The small molecule below binds the protein below.
Small molecule (SMILES): CC(=O)N[C@@H]1[C@@H](O)[C@H](O)[C@@H](CO)O[C@H]1O

Sequence of chain 1.B:
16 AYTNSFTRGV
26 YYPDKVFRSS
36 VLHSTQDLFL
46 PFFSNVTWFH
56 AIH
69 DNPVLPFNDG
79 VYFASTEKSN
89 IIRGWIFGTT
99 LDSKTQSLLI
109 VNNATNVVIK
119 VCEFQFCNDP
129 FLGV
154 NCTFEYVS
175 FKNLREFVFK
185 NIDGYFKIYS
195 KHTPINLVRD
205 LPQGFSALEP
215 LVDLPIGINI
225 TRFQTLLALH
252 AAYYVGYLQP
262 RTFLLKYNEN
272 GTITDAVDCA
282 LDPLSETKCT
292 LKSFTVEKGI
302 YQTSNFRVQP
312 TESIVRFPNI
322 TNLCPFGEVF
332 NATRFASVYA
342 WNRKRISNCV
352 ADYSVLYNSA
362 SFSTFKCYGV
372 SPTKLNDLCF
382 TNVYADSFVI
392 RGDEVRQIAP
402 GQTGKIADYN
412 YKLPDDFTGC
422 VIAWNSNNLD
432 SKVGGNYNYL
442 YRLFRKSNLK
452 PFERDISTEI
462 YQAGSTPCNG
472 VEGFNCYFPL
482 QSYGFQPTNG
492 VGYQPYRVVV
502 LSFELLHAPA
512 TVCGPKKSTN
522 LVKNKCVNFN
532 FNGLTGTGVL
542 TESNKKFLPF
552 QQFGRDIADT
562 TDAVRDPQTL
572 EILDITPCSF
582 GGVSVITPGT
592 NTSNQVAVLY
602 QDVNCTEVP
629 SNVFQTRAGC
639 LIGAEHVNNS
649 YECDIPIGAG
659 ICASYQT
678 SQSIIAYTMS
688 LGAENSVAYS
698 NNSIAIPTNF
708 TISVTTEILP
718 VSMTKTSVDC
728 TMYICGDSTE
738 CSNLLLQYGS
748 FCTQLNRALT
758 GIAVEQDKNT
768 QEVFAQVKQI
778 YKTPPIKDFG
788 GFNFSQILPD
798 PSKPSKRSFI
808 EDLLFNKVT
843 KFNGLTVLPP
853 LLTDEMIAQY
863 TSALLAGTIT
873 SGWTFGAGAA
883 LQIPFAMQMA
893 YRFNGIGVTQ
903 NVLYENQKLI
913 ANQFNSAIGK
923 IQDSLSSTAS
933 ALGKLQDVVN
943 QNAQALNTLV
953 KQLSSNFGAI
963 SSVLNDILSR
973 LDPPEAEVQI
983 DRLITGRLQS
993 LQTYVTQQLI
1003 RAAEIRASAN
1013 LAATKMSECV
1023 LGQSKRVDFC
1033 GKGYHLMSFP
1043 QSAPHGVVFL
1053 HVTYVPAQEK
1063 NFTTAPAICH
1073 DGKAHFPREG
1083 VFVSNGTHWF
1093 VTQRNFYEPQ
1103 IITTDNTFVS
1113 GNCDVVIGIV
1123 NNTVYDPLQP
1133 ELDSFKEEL

Binding-site contacts:
Ligand atom C5 contacts residue VAL116 of chain 1.B at 4.1 Å (hydrophobic).
Ligand atom C7 contacts residue ASN114 of chain 1.B at 3.4 Å.
Ligand atom C3 contacts residue ASN111 of chain 1.B at 3.8 Å.
Ligand atom O6 contacts residue LYS118 of chain 1.B at 3.4 Å (salt-bridge).
Ligand atom O6 contacts residue VAL116 of chain 1.B at 3.5 Å.
Ligand atom C7 contacts residue ASN111 of chain 1.B at 3.6 Å.
Ligand atom O5 contacts residue VAL116 of chain 1.B at 4.2 Å.
Ligand atom N2 contacts residue ASN111 of chain 1.B at 2.9 Å (h-bond).
Ligand atom C5 contacts residue ASN111 of chain 1.B at 3.7 Å.
Ligand atom C8 contacts residue THR113 of chain 1.B at 4.3 Å.
Ligand atom O7 contacts residue ASN111 of chain 1.B at 3.8 Å.
Ligand atom C8 contacts residue ASN114 of chain 1.B at 3.7 Å.
Ligand atom C6 contacts residue VAL116 of chain 1.B at 4.4 Å (hydrophobic).
Ligand atom O7 contacts residue ASN114 of chain 1.B at 2.4 Å (h-bond).
Ligand atom C4 contacts residue ASN111 of chain 1.B at 4.2 Å.
Ligand atom C1 contacts residue ASN111 of chain 1.B at 1.4 Å.
Ligand atom C2 contacts residue ASN111 of chain 1.B at 2.4 Å.
Ligand atom O5 contacts residue ASN111 of chain 1.B at 2.4 Å (h-bond).